Binding-site contacts:
Ligand atom C3 contacts residue THR196 of chain 1.B at 4.1 Å.
Ligand atom O4 contacts residue ARG242 of chain 1.B at 3.4 Å (salt-bridge).
Ligand atom O1 contacts residue PHE301 of chain 1.B at 3.2 Å.
Ligand atom O7 contacts residue ARG242 of chain 1.B at 3.4 Å.
Ligand atom C4 contacts residue ARG242 of chain 1.B at 4.1 Å.
Ligand atom C7 contacts residue PHE301 of chain 1.B at 3.6 Å (hydrophobic).
Ligand atom N2 contacts residue PHE301 of chain 1.B at 4.0 Å.
Ligand atom C8 contacts residue ARG242 of chain 1.B at 4.1 Å.
Ligand atom C8 contacts residue PHE301 of chain 1.B at 3.8 Å (hydrophobic).
Ligand atom O7 contacts residue PHE301 of chain 1.B at 3.8 Å.
Ligand atom C7 contacts residue SER194 of chain 1.B at 4.3 Å.
Ligand atom C7 contacts residue ARG242 of chain 1.B at 3.7 Å.
Ligand atom C1 contacts residue PHE301 of chain 1.B at 4.4 Å (hydrophobic).
Ligand atom O3 contacts residue ARG242 of chain 1.B at 2.9 Å (salt-bridge).
Ligand atom C8 contacts residue SER194 of chain 1.B at 3.4 Å.
Ligand atom O1 contacts residue GLY300 of chain 1.B at 4.0 Å.
Ligand atom O3 contacts residue ASN197 of chain 1.B at 2.9 Å (h-bond).
Ligand atom C3 contacts residue ASN197 of chain 1.B at 3.2 Å.
Ligand atom N2 contacts residue ARG242 of chain 1.B at 4.1 Å.
Ligand atom C2 contacts residue ARG242 of chain 1.B at 3.8 Å.
Ligand atom C3 contacts residue ARG242 of chain 1.B at 3.7 Å.
Ligand atom O3 contacts residue THR196 of chain 1.B at 2.8 Å (h-bond).
Ligand atom C4 contacts residue ASN197 of chain 1.B at 3.4 Å.
Ligand atom C5 contacts residue ASN197 of chain 1.B at 4.5 Å.
Ligand atom O4 contacts residue ASN197 of chain 1.B at 4.3 Å.

A protein and the small-molecule ligand that binds it are described below.
Small molecule (SMILES): CC(=O)N[C@@H]1[C@@H](O)[C@@H](O)[C@@H](CO)O[C@H]1O

Sequence of chain 1.B:
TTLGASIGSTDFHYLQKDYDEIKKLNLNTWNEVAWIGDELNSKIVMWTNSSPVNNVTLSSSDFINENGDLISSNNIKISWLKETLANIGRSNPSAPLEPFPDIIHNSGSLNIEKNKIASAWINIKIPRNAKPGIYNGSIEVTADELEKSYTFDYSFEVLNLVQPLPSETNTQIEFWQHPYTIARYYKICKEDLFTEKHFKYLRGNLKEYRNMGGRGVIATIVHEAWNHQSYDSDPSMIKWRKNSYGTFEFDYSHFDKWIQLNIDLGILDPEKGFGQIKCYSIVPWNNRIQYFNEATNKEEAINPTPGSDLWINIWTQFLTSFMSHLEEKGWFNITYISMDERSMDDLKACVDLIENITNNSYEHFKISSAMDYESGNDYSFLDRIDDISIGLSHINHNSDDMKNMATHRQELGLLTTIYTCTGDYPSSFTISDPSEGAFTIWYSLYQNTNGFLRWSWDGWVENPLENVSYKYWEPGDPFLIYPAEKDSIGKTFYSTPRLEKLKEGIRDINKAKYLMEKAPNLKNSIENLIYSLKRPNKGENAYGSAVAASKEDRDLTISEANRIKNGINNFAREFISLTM